Sequence of chain 1.A:
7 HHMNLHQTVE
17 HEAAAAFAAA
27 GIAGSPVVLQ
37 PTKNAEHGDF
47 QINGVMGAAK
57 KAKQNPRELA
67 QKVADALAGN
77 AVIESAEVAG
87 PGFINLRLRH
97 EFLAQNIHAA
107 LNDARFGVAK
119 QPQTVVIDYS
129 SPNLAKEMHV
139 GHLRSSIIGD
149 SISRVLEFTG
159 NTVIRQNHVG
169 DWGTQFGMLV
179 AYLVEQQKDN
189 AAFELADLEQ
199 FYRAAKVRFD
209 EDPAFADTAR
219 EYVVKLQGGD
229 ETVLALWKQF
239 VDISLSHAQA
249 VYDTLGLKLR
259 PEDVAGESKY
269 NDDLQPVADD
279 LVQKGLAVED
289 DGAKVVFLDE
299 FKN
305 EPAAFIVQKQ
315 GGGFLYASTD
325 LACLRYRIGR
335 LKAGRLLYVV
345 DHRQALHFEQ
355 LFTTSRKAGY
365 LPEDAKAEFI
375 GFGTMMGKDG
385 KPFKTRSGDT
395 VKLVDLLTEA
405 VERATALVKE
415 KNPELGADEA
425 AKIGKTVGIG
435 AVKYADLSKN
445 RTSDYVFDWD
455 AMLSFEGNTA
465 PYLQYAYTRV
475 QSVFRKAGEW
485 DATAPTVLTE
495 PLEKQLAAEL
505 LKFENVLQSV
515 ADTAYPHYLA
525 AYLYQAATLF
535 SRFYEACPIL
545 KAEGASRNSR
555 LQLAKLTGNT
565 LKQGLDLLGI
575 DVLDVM

This protein binds this small molecule.
Small molecule (SMILES): NC(=[NH2+])NCCC[C@H](N)C(=O)O

Binding-site contacts:
Ligand atom NH2 contacts residue PHE352 of chain 1.A at 3.5 Å.
Ligand atom CA contacts residue ASN131 of chain 1.A at 3.7 Å.
Ligand atom NH1 contacts residue ASP126 of chain 1.A at 2.8 Å (salt-bridge).
Ligand atom CZ contacts residue ASP324 of chain 1.A at 3.6 Å.
Ligand atom C contacts residue ASN131 of chain 1.A at 3.9 Å.
Ligand atom NE contacts residue ASP126 of chain 1.A at 3.0 Å (salt-bridge).
Ligand atom CD contacts residue TYR320 of chain 1.A at 3.5 Å (hydrophobic).
Ligand atom N contacts residue ASN131 of chain 1.A at 2.9 Å (h-bond).
Ligand atom N contacts residue SER129 of chain 1.A at 2.8 Å (h-bond).
Ligand atom CG contacts residue SER129 of chain 1.A at 3.9 Å.
Ligand atom C contacts residue GLN348 of chain 1.A at 4.1 Å.
Ligand atom OXT contacts residue SER129 of chain 1.A at 3.9 Å.
Ligand atom NH1 contacts residue HIS166 of chain 1.A at 3.2 Å.
Ligand atom OXT contacts residue ASN131 of chain 1.A at 3.5 Å.
Ligand atom NH1 contacts residue TYR342 of chain 1.A at 3.6 Å.
Ligand atom N contacts residue HIS166 of chain 1.A at 4.2 Å.
Ligand atom CD contacts residue SER129 of chain 1.A at 4.0 Å.
Ligand atom CZ contacts residue TYR320 of chain 1.A at 4.0 Å (hydrophobic).
Ligand atom NH1 contacts residue ASP324 of chain 1.A at 2.8 Å (salt-bridge).
Ligand atom CB contacts residue TYR320 of chain 1.A at 3.4 Å (hydrophobic).
Ligand atom CG contacts residue HIS166 of chain 1.A at 4.1 Å.
Ligand atom CZ contacts residue PHE352 of chain 1.A at 3.9 Å (hydrophobic).
Ligand atom CD contacts residue VAL344 of chain 1.A at 3.9 Å (hydrophobic).
Ligand atom NH2 contacts residue ASP324 of chain 1.A at 2.9 Å (salt-bridge).
Ligand atom NH2 contacts residue TYR320 of chain 1.A at 3.0 Å (h-bond).
Ligand atom OXT contacts residue HIS140 of chain 1.A at 2.9 Å (h-bond).
Ligand atom O contacts residue GLN348 of chain 1.A at 3.0 Å (h-bond).
Ligand atom CD contacts residue ASP126 of chain 1.A at 3.9 Å.
Ligand atom CG contacts residue TYR320 of chain 1.A at 3.2 Å (hydrophobic).
Ligand atom C contacts residue HIS140 of chain 1.A at 3.8 Å.
Ligand atom NE contacts residue TYR320 of chain 1.A at 4.2 Å.
Ligand atom C contacts residue SER129 of chain 1.A at 4.1 Å.
Ligand atom CZ contacts residue ASP126 of chain 1.A at 3.5 Å.
Ligand atom N contacts residue PRO130 of chain 1.A at 3.9 Å.
Ligand atom CA contacts residue TYR320 of chain 1.A at 3.8 Å (hydrophobic).
Ligand atom NE contacts residue HIS166 of chain 1.A at 3.6 Å.
Ligand atom CZ contacts residue HIS166 of chain 1.A at 3.3 Å.
Ligand atom CA contacts residue SER129 of chain 1.A at 3.6 Å.
Ligand atom NH2 contacts residue HIS166 of chain 1.A at 3.7 Å.
Ligand atom CB contacts residue SER129 of chain 1.A at 3.5 Å.